Sequence of chain 1.B:
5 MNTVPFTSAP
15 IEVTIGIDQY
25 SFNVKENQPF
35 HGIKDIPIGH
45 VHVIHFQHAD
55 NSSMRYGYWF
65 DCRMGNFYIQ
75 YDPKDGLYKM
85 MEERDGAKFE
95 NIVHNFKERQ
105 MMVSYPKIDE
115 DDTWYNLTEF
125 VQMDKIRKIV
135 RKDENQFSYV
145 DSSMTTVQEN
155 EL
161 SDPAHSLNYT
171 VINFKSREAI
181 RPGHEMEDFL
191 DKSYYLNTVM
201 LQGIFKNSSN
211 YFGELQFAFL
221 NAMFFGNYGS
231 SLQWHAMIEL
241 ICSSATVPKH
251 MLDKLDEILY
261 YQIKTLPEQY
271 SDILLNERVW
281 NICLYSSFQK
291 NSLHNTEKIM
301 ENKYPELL

The protein below binds the small molecule below.
Small molecule (SMILES): C[C@@]1(c2ccccc2)NC(=O)NC1=O

Binding-site contacts:
Ligand atom O contacts residue PHE26 of chain 1.B at 4.2 Å.
Ligand atom C9 contacts residue TYR24 of chain 1.B at 4.3 Å (hydrophobic).
Ligand atom C4 contacts residue PRO110 of chain 1.B at 4.5 Å (hydrophobic).
Ligand atom C contacts residue PRO110 of chain 1.B at 3.9 Å (hydrophobic).
Ligand atom O1 contacts residue PHE26 of chain 1.B at 3.5 Å.
Ligand atom C3 contacts residue PHE26 of chain 1.B at 3.7 Å (hydrophobic).
Ligand atom C7 contacts residue TYR24 of chain 1.B at 3.9 Å (hydrophobic).
Ligand atom N contacts residue PHE26 of chain 1.B at 3.5 Å.
Ligand atom O contacts residue PRO110 of chain 1.B at 3.7 Å.
Ligand atom C4 contacts residue SER25 of chain 1.B at 4.4 Å.
Ligand atom C5 contacts residue SER25 of chain 1.B at 3.2 Å.
Ligand atom C6 contacts residue TYR24 of chain 1.B at 4.2 Å (hydrophobic).
Ligand atom C1 contacts residue PRO110 of chain 1.B at 4.5 Å (hydrophobic).
Ligand atom C9 contacts residue PRO110 of chain 1.B at 4.0 Å (hydrophobic).
Ligand atom C2 contacts residue PHE26 of chain 1.B at 4.2 Å (hydrophobic).
Ligand atom O contacts residue TYR24 of chain 1.B at 3.7 Å.
Ligand atom C2 contacts residue PRO110 of chain 1.B at 4.4 Å (hydrophobic).
Ligand atom C5 contacts residue TYR24 of chain 1.B at 4.2 Å (hydrophobic).
Ligand atom C8 contacts residue TYR24 of chain 1.B at 3.8 Å (hydrophobic).
Ligand atom C6 contacts residue SER25 of chain 1.B at 3.5 Å.